Binding-site contacts:
Ligand atom O5 contacts residue LEU251 of chain 1.N at 4.5 Å.
Ligand atom C2 contacts residue ASN253 of chain 1.N at 2.4 Å.
Ligand atom N2 contacts residue SER207 of chain 1.N at 3.8 Å.
Ligand atom N2 contacts residue ASN253 of chain 1.N at 2.9 Å (h-bond).
Ligand atom O3 contacts residue SER207 of chain 1.N at 3.9 Å.
Ligand atom O5 contacts residue ASN253 of chain 1.N at 2.3 Å (h-bond).
Ligand atom C5 contacts residue ASN253 of chain 1.N at 3.6 Å.
Ligand atom C1 contacts residue SER207 of chain 1.N at 4.5 Å.
Ligand atom C6 contacts residue LEU251 of chain 1.N at 4.0 Å (hydrophobic).
Ligand atom C3 contacts residue ASN253 of chain 1.N at 3.8 Å.
Ligand atom C4 contacts residue ASN253 of chain 1.N at 4.2 Å.
Ligand atom O3 contacts residue GLN128 of chain 1.N at 4.1 Å.
Ligand atom C8 contacts residue VAL205 of chain 1.N at 4.0 Å (hydrophobic).
Ligand atom C8 contacts residue THR255 of chain 1.N at 3.8 Å.
Ligand atom C2 contacts residue SER207 of chain 1.N at 3.5 Å.
Ligand atom O7 contacts residue ASN253 of chain 1.N at 3.7 Å.
Ligand atom C3 contacts residue SER207 of chain 1.N at 4.2 Å.
Ligand atom C1 contacts residue ASN253 of chain 1.N at 1.4 Å.
Ligand atom O6 contacts residue LEU251 of chain 1.N at 4.5 Å.
Ligand atom C7 contacts residue ASN253 of chain 1.N at 3.5 Å.
Ligand atom N2 contacts residue VAL205 of chain 1.N at 4.1 Å.

Sequence of chain 1.N:
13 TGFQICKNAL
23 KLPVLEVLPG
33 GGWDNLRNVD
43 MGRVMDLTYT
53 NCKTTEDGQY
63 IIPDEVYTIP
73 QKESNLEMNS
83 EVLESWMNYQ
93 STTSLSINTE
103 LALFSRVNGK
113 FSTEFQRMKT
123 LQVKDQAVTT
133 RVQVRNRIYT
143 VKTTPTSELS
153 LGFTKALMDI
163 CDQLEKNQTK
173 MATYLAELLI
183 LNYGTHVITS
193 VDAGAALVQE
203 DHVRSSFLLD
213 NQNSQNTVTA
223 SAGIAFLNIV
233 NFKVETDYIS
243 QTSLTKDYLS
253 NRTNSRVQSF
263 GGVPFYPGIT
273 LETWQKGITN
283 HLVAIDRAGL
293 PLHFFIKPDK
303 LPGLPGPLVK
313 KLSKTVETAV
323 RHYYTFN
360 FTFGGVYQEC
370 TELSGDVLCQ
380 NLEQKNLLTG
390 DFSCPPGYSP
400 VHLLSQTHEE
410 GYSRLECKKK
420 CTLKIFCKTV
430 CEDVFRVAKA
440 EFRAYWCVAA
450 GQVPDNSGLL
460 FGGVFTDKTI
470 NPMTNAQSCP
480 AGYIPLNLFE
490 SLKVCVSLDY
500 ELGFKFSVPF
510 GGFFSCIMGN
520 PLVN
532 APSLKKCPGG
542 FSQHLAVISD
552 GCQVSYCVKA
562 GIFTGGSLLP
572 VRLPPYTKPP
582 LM

This protein binds this small molecule.
Small molecule (SMILES): CC(=O)N[C@@H]1[C@@H](O)[C@H](O)[C@@H](CO)O[C@H]1O